Sequence of chain 1.A:
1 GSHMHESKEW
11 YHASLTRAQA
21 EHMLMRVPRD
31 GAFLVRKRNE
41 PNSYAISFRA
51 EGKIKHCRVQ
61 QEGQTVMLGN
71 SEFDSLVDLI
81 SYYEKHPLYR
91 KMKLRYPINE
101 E

Binding-site contacts:
Ligand atom CE1 contacts residue ARG38 of chain 1.A at 3.8 Å.
Ligand atom CA contacts residue HIS56 of chain 1.A at 3.3 Å.
Ligand atom P contacts residue ARG36 of chain 1.A at 3.7 Å.
Ligand atom N contacts residue HIS56 of chain 1.A at 2.9 Å (h-bond).
Ligand atom CG2 contacts residue TYR89 of chain 1.A at 3.9 Å (hydrophobic).
Ligand atom C contacts residue HIS56 of chain 1.A at 3.6 Å.
Ligand atom CG1 contacts residue TYR89 of chain 1.A at 3.8 Å (hydrophobic).
Ligand atom CB contacts residue HIS56 of chain 1.A at 3.5 Å.
Ligand atom O1P contacts residue ARG17 of chain 1.A at 2.8 Å (salt-bridge).
Ligand atom O3P contacts residue ARG38 of chain 1.A at 3.4 Å (salt-bridge).
Ligand atom CD2 contacts residue ARG58 of chain 1.A at 3.5 Å.
Ligand atom CZ contacts residue ARG17 of chain 1.A at 3.9 Å.
Ligand atom P contacts residue ARG17 of chain 1.A at 3.9 Å.
Ligand atom OD1 contacts residue ARG58 of chain 1.A at 3.5 Å (salt-bridge).
Ligand atom CE2 contacts residue ARG17 of chain 1.A at 3.8 Å.
Ligand atom C contacts residue ARG17 of chain 1.A at 3.7 Å.
Ligand atom CE2 contacts residue ARG58 of chain 1.A at 3.8 Å.
Ligand atom O3P contacts residue ARG36 of chain 1.A at 2.8 Å (salt-bridge).
Ligand atom N contacts residue ARG17 of chain 1.A at 3.4 Å (salt-bridge).
Ligand atom CB contacts residue ARG58 of chain 1.A at 3.4 Å.
Ligand atom OD2 contacts residue ARG58 of chain 1.A at 3.8 Å.
Ligand atom O contacts residue ARG17 of chain 1.A at 2.8 Å (salt-bridge).
Ligand atom CB contacts residue ARG17 of chain 1.A at 3.6 Å.
Ligand atom CG2 contacts residue HIS56 of chain 1.A at 3.8 Å.
Ligand atom CB contacts residue HIS56 of chain 1.A at 3.9 Å.
Ligand atom P contacts residue ARG38 of chain 1.A at 3.9 Å.
Ligand atom CA contacts residue ARG17 of chain 1.A at 3.9 Å.
Ligand atom CG contacts residue ARG58 of chain 1.A at 3.7 Å.
Ligand atom CZ contacts residue ARG38 of chain 1.A at 3.5 Å.
Ligand atom CG contacts residue ARG58 of chain 1.A at 3.5 Å.
Ligand atom CD1 contacts residue ARG58 of chain 1.A at 3.7 Å.
Ligand atom N contacts residue ARG58 of chain 1.A at 3.9 Å.
Ligand atom O1P contacts residue ARG36 of chain 1.A at 2.7 Å (salt-bridge).
Ligand atom CA contacts residue HIS56 of chain 1.A at 4.0 Å.
Ligand atom O contacts residue ARG58 of chain 1.A at 3.4 Å (salt-bridge).
Ligand atom CD2 contacts residue HIS56 of chain 1.A at 3.5 Å.
Ligand atom OG contacts residue ARG17 of chain 1.A at 3.7 Å.
Ligand atom CE2 contacts residue ARG38 of chain 1.A at 4.0 Å.
Ligand atom CG contacts residue HIS56 of chain 1.A at 4.0 Å.
Ligand atom OH contacts residue ARG38 of chain 1.A at 3.0 Å (salt-bridge).

This protein binds this small molecule.
Small molecule (SMILES): CC(C)[C@H](NC(=O)[C@H](CO)NC(=O)[C@@H](N)CO)C(=O)N[C@@H](Cc1ccc(OP(=O)(O)O)cc1)C(=O)N[C@H](C(=O)N1CCC[C@H]1C(=O)N[C@@H](CC(=O)O)C(=O)N[C@H](C=O)CCC(=O)O)C(C)C